Binding-site contacts:
Ligand atom O5 contacts residue ASN71 of chain 1.C at 2.4 Å (h-bond).
Ligand atom N2 contacts residue ASN71 of chain 1.C at 2.9 Å (h-bond).
Ligand atom C1 contacts residue ASN71 of chain 1.C at 1.4 Å.
Ligand atom C4 contacts residue ASN71 of chain 1.C at 4.2 Å.
Ligand atom C3 contacts residue ASN71 of chain 1.C at 3.8 Å.
Ligand atom C7 contacts residue ASN71 of chain 1.C at 3.8 Å.
Ligand atom C2 contacts residue ASN71 of chain 1.C at 2.4 Å.
Ligand atom C5 contacts residue ASN71 of chain 1.C at 3.7 Å.
Ligand atom O7 contacts residue ASN71 of chain 1.C at 4.3 Å.

This small molecule binds to this protein.
Small molecule (SMILES): CC(=O)N[C@@H]1[C@@H](O)[C@H](O)[C@@H](CO)O[C@H]1O

Sequence of chain 1.C:
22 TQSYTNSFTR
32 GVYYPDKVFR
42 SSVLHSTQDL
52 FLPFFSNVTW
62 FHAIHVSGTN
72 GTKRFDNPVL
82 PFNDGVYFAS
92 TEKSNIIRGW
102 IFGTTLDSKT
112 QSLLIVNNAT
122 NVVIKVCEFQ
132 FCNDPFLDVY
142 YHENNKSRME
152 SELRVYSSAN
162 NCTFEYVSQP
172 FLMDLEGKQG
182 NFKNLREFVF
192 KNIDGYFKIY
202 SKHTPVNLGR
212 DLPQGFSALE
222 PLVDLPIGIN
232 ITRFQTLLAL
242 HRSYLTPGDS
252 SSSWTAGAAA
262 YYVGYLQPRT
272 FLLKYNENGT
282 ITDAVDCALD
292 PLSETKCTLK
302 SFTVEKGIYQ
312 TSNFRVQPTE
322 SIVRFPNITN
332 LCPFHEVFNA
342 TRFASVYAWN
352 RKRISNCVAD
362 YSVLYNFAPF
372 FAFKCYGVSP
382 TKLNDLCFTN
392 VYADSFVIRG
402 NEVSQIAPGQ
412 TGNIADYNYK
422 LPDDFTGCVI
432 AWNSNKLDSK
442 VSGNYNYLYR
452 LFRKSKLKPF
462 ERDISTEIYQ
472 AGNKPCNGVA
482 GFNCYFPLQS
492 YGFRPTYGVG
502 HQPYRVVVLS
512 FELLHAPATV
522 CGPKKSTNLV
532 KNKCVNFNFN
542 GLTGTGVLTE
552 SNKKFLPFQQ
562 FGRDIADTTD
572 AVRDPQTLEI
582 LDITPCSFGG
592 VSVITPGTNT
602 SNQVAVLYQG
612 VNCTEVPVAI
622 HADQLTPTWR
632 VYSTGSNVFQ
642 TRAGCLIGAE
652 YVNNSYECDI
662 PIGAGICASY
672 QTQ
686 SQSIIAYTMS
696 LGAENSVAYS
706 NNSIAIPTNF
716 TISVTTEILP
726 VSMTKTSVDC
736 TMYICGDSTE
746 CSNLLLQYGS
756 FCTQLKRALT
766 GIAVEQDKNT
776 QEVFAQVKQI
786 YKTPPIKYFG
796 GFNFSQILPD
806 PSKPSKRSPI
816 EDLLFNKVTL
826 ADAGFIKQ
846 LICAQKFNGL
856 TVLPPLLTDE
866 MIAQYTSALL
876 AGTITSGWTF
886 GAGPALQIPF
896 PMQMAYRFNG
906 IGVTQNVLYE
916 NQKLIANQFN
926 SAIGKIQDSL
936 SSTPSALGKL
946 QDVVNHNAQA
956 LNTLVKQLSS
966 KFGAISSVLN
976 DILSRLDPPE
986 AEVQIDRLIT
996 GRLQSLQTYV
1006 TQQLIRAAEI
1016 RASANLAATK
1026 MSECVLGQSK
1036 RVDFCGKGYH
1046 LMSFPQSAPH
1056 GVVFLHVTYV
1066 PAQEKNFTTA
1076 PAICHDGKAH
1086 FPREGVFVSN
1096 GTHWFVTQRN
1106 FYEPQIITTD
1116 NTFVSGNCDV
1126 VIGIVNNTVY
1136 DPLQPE